Sequence of chain 2.A:
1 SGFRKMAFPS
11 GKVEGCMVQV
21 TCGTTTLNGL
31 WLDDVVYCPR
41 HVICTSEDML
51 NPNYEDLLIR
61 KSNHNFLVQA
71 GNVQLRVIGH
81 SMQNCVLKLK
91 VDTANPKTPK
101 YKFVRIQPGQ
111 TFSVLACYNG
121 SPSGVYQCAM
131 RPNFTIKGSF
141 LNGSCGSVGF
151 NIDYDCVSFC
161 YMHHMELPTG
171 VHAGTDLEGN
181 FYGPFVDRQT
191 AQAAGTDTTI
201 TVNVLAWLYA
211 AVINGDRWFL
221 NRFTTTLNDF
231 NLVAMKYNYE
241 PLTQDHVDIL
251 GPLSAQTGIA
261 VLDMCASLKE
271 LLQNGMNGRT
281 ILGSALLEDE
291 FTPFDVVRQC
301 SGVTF

A small-molecule ligand and the protein it binds are described below.
Small molecule (SMILES): [H]/N=C\[C@H](C[C@@H]1CCNC1=O)NC(=O)[C@@H]1[C@@H]2[C@H](CN1C(=O)[C@@H](NC(=O)NC(C)(C)C)C(C)(C)C)C2(C)C

Sequence of chain 1.A:
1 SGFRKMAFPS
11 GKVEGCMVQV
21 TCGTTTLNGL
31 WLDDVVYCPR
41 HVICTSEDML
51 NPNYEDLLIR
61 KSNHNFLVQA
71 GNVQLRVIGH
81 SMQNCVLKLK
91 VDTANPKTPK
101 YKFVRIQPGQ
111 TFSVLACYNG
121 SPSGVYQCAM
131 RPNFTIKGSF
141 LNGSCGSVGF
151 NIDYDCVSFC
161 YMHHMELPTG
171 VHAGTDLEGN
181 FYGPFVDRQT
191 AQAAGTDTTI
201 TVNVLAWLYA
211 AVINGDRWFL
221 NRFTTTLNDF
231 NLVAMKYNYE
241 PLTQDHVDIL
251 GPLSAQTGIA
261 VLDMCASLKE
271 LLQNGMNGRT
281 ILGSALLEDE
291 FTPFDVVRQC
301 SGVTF

Binding-site contacts:
Ligand atom N10 contacts residue CYS145 of chain 2.A at 3.0 Å (h-bond).
Ligand atom O9 contacts residue HIS172 of chain 2.A at 3.5 Å.
Ligand atom C32 contacts residue ASP187 of chain 2.A at 3.7 Å.
Ligand atom C24 contacts residue THR190 of chain 2.A at 3.1 Å.
Ligand atom C24 contacts residue GLN192 of chain 2.A at 3.6 Å.
Ligand atom C26 contacts residue PRO168 of chain 2.A at 3.7 Å (hydrophobic).
Ligand atom C26 contacts residue LEU167 of chain 2.A at 3.8 Å (hydrophobic).
Ligand atom N7 contacts residue GLU166 of chain 2.A at 3.1 Å (salt-bridge).
Ligand atom C2 contacts residue CYS145 of chain 2.A at 2.7 Å (hydrophobic).
Ligand atom C11 contacts residue HIS164 of chain 2.A at 3.6 Å.
Ligand atom C25 contacts residue THR190 of chain 2.A at 3.6 Å.
Ligand atom C12 contacts residue HIS164 of chain 2.A at 3.4 Å.
Ligand atom O9 contacts residue PHE140 of chain 2.A at 3.4 Å.
Ligand atom C33 contacts residue ARG188 of chain 2.A at 3.7 Å.
Ligand atom O28 contacts residue MET165 of chain 2.A at 3.2 Å.
Ligand atom C32 contacts residue TYR54 of chain 2.A at 3.8 Å (hydrophobic).
Ligand atom N36 contacts residue SER144 of chain 2.A at 3.5 Å (h-bond).
Ligand atom N22 contacts residue GLU166 of chain 2.A at 2.9 Å (salt-bridge).
Ligand atom N36 contacts residue CYS145 of chain 2.A at 2.7 Å (h-bond).
Ligand atom C8 contacts residue GLU166 of chain 2.A at 3.5 Å.
Ligand atom C1 contacts residue HIS41 of chain 2.A at 3.8 Å.
Ligand atom O9 contacts residue HIS163 of chain 2.A at 2.8 Å (h-bond).
Ligand atom N10 contacts residue HIS164 of chain 2.A at 2.8 Å (h-bond).
Ligand atom C5 contacts residue LEU141 of chain 2.A at 3.8 Å (hydrophobic).
Ligand atom C3 contacts residue CYS145 of chain 2.A at 3.2 Å (hydrophobic).
Ligand atom C21 contacts residue GLU166 of chain 2.A at 3.4 Å.
Ligand atom C32 contacts residue HIS41 of chain 2.A at 3.7 Å.
Ligand atom C1 contacts residue CYS145 of chain 2.A at 1.8 Å (hydrophobic).
Ligand atom O27 contacts residue GLN189 of chain 2.A at 3.4 Å.
Ligand atom C24 contacts residue MET165 of chain 2.A at 3.5 Å (hydrophobic).
Ligand atom O28 contacts residue GLU166 of chain 2.A at 2.9 Å (salt-bridge).
Ligand atom N36 contacts residue GLY143 of chain 2.A at 3.5 Å (h-bond).
Ligand atom N7 contacts residue PHE140 of chain 2.A at 3.4 Å (h-bond).
Ligand atom C3 contacts residue HIS163 of chain 2.A at 3.8 Å.
Ligand atom C6 contacts residue ASN142 of chain 2.A at 3.8 Å.
Ligand atom C29 contacts residue GLN189 of chain 2.A at 3.6 Å.
Ligand atom C5 contacts residue ASN142 of chain 2.A at 3.4 Å.
Ligand atom O9 contacts residue GLU166 of chain 2.A at 3.4 Å.
Ligand atom C8 contacts residue HIS163 of chain 2.A at 3.8 Å.
Ligand atom N20 contacts residue GLU166 of chain 2.A at 2.9 Å (salt-bridge).